Sequence of chain 1.C:
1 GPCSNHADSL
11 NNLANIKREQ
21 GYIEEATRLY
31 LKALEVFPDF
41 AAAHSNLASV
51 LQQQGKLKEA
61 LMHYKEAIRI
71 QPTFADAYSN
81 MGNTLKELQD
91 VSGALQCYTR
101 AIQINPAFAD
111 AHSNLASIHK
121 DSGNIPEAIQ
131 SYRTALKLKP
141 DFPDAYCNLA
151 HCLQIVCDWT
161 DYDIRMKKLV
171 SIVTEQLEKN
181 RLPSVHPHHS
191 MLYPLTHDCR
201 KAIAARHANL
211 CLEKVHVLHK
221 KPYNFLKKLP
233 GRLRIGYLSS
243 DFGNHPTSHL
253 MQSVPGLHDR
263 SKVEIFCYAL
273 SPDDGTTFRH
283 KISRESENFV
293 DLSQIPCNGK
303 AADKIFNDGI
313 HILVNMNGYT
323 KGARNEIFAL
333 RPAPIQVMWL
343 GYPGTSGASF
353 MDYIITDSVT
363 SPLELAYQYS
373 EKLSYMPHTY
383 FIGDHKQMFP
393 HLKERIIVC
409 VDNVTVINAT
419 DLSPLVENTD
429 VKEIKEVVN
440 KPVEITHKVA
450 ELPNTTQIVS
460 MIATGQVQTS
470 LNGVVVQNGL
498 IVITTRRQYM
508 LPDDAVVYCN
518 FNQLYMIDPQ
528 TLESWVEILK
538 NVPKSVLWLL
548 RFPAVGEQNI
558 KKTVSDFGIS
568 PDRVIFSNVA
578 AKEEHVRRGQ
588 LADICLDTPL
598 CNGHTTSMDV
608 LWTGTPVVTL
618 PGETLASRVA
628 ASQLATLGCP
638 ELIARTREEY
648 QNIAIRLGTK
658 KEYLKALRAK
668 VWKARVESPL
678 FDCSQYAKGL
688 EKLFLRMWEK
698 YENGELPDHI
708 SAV

Binding-site contacts:
Ligand atom O6' contacts residue THR249 of chain 1.C at 2.8 Å (h-bond).
Ligand atom O7' contacts residue PRO345 of chain 1.C at 3.4 Å.
Ligand atom O6' contacts residue GLY343 of chain 1.C at 3.4 Å.
Ligand atom O2 contacts residue ALA577 of chain 1.C at 3.4 Å (h-bond).
Ligand atom O2B contacts residue MET523 of chain 1.C at 3.6 Å.
Ligand atom C4' contacts residue LEU342 of chain 1.C at 3.5 Å (hydrophobic).
Ligand atom O2 contacts residue LYS579 of chain 1.C at 3.4 Å (salt-bridge).
Ligand atom N2' contacts residue HIS601 of chain 1.C at 3.5 Å.
Ligand atom C2B contacts residue ASP606 of chain 1.C at 3.6 Å.
Ligand atom O3' contacts residue HIS601 of chain 1.C at 2.7 Å.
Ligand atom O3A contacts residue THR602 of chain 1.C at 3.3 Å (h-bond).
Ligand atom C5 contacts residue HIS582 of chain 1.C at 3.4 Å.
Ligand atom O3B contacts residue LYS579 of chain 1.C at 2.8 Å (salt-bridge).
Ligand atom N3 contacts residue HIS582 of chain 1.C at 3.4 Å.
Ligand atom O3' contacts residue PRO345 of chain 1.C at 3.2 Å.
Ligand atom C3B contacts residue LYS579 of chain 1.C at 3.6 Å.
Ligand atom O2A contacts residue GLN520 of chain 1.C at 2.9 Å (h-bond).
Ligand atom O4 contacts residue ARG585 of chain 1.C at 2.9 Å (salt-bridge).
Ligand atom C4 contacts residue ALA577 of chain 1.C at 3.4 Å (hydrophobic).
Ligand atom C4' contacts residue GLY343 of chain 1.C at 3.4 Å.
Ligand atom C6' contacts residue LEU252 of chain 1.C at 3.6 Å (hydrophobic).
Ligand atom O4' contacts residue PHE383 of chain 1.C at 3.5 Å.
Ligand atom N3 contacts residue ALA577 of chain 1.C at 2.5 Å (h-bond).
Ligand atom O7' contacts residue HIS188 of chain 1.C at 2.9 Å (h-bond).
Ligand atom O4 contacts residue ALA577 of chain 1.C at 2.8 Å (h-bond).
Ligand atom C5B contacts residue THR602 of chain 1.C at 3.4 Å.
Ligand atom O2' contacts residue HIS582 of chain 1.C at 3.2 Å.
Ligand atom O1B contacts residue THR602 of chain 1.C at 3.0 Å (h-bond).
Ligand atom O4' contacts residue LEU342 of chain 1.C at 2.6 Å (h-bond).
Ligand atom C2 contacts residue ALA577 of chain 1.C at 3.3 Å (hydrophobic).
Ligand atom C6' contacts residue THR249 of chain 1.C at 3.6 Å.
Ligand atom C3' contacts residue HIS601 of chain 1.C at 3.4 Å.
Ligand atom C4 contacts residue HIS582 of chain 1.C at 3.5 Å.
Ligand atom O4 contacts residue VAL576 of chain 1.C at 3.5 Å.
Ligand atom C3B contacts residue THR602 of chain 1.C at 3.3 Å.
Ligand atom O1B contacts residue HIS601 of chain 1.C at 3.4 Å (h-bond).
Ligand atom O2' contacts residue LYS579 of chain 1.C at 2.7 Å (salt-bridge).
Ligand atom C7' contacts residue PRO345 of chain 1.C at 3.5 Å (hydrophobic).
Ligand atom O2' contacts residue ASP606 of chain 1.C at 3.1 Å (salt-bridge).
Ligand atom O4 contacts residue HIS582 of chain 1.C at 3.6 Å.

The protein below binds the small molecule below.
Small molecule (SMILES): CC(=O)N[C@@H]1[C@@H](O)[C@H](O)[C@@H](CO)S[C@@H]1OP(=O)(O)OP(=O)(O)OC[C@H]1O[C@@H](n2ccc(=O)[nH]c2=O)[C@H](O)[C@@H]1O